Sequence of chain 1.F:
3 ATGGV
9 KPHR

This protein binds this small molecule.
Small molecule (SMILES): O=C(O)CCC(=O)C(=O)O

Sequence of chain 1.C:
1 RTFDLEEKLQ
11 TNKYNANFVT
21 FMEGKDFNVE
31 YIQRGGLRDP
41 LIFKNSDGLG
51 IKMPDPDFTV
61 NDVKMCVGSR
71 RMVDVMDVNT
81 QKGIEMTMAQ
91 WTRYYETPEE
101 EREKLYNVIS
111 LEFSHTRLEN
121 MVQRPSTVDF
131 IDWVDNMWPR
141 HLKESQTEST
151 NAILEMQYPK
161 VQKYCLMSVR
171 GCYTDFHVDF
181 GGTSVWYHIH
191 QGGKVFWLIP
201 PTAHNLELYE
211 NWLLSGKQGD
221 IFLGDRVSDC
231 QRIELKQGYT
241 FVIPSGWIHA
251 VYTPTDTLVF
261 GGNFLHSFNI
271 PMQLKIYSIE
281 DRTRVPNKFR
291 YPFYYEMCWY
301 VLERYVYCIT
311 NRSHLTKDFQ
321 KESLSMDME

Binding-site contacts:
Ligand atom O4 contacts residue LEU166 of chain 1.C at 3.8 Å.
Ligand atom C1 contacts residue M3L8 of chain 1.F at 3.6 Å.
Ligand atom C3 contacts residue LEU166 of chain 1.C at 3.9 Å (hydrophobic).
Ligand atom C2 contacts residue TYR187 of chain 1.C at 3.0 Å (hydrophobic).
Ligand atom C4 contacts residue ILE109 of chain 1.C at 3.9 Å (hydrophobic).
Ligand atom C4 contacts residue THR174 of chain 1.C at 3.5 Å.
Ligand atom O1 contacts residue HIS177 of chain 1.C at 3.0 Å (h-bond).
Ligand atom C1 contacts residue TYR187 of chain 1.C at 3.0 Å (hydrophobic).
Ligand atom C5 contacts residue ASN107 of chain 1.C at 4.2 Å.
Ligand atom O3 contacts residue ASN107 of chain 1.C at 3.2 Å (h-bond).
Ligand atom C5 contacts residue ILE109 of chain 1.C at 3.8 Å (hydrophobic).
Ligand atom O5 contacts residue HIS249 of chain 1.C at 3.1 Å (h-bond).
Ligand atom C5 contacts residue THR174 of chain 1.C at 3.5 Å.
Ligand atom C1 contacts residue HIS177 of chain 1.C at 3.6 Å.
Ligand atom O5 contacts residue TYR187 of chain 1.C at 3.5 Å (h-bond).
Ligand atom O2 contacts residue ILE109 of chain 1.C at 3.3 Å.
Ligand atom O2 contacts residue TYR187 of chain 1.C at 3.5 Å (h-bond).
Ligand atom O1 contacts residue M3L8 of chain 1.F at 3.7 Å.
Ligand atom C2 contacts residue HIS177 of chain 1.C at 3.7 Å.
Ligand atom O3 contacts residue LYS194 of chain 1.C at 3.6 Å.
Ligand atom O4 contacts residue VAL251 of chain 1.C at 3.5 Å.
Ligand atom O5 contacts residue HIS177 of chain 1.C at 3.1 Å (h-bond).
Ligand atom O2 contacts residue M3L8 of chain 1.F at 3.1 Å.
Ligand atom O1 contacts residue NI1 of chain 1.I at 2.1 Å (h-bond).
Ligand atom O1 contacts residue TYR187 of chain 1.C at 3.4 Å (h-bond).
Ligand atom C5 contacts residue VAL251 of chain 1.C at 3.7 Å (hydrophobic).
Ligand atom O1 contacts residue ASP179 of chain 1.C at 3.1 Å (salt-bridge).
Ligand atom O5 contacts residue VAL251 of chain 1.C at 3.8 Å.
Ligand atom O4 contacts residue LYS194 of chain 1.C at 2.8 Å (salt-bridge).
Ligand atom C4 contacts residue VAL251 of chain 1.C at 3.9 Å (hydrophobic).
Ligand atom C5 contacts residue LYS194 of chain 1.C at 3.6 Å.
Ligand atom C1 contacts residue NI1 of chain 1.I at 2.8 Å.
Ligand atom O2 contacts residue NI1 of chain 1.I at 4.0 Å.
Ligand atom C2 contacts residue NI1 of chain 1.I at 2.8 Å.
Ligand atom O3 contacts residue VAL251 of chain 1.C at 3.9 Å.
Ligand atom C3 contacts residue VAL251 of chain 1.C at 4.0 Å (hydrophobic).
Ligand atom O5 contacts residue NI1 of chain 1.I at 2.1 Å (h-bond).
Ligand atom O3 contacts residue ILE109 of chain 1.C at 3.8 Å.
Ligand atom O3 contacts residue THR174 of chain 1.C at 2.7 Å (h-bond).
Ligand atom C3 contacts residue TYR187 of chain 1.C at 3.3 Å (hydrophobic).